Binding-site contacts:
Ligand atom O5 contacts residue HIS158 of chain 24.A at 3.8 Å.
Ligand atom C4 contacts residue ASN154 of chain 24.A at 4.3 Å.
Ligand atom C2 contacts residue ASN154 of chain 24.A at 2.5 Å.
Ligand atom C6 contacts residue HIS158 of chain 24.A at 4.0 Å.
Ligand atom C8 contacts residue ILE152 of chain 24.A at 4.3 Å (hydrophobic).
Ligand atom C3 contacts residue ASN154 of chain 24.A at 3.9 Å.
Ligand atom C1 contacts residue ASN154 of chain 24.A at 1.6 Å.
Ligand atom N2 contacts residue ASN154 of chain 24.A at 3.0 Å (h-bond).
Ligand atom O5 contacts residue ASN154 of chain 24.A at 2.4 Å (h-bond).
Ligand atom O3 contacts residue THR160 of chain 24.A at 4.3 Å.
Ligand atom O7 contacts residue ASP161 of chain 24.A at 3.7 Å.
Ligand atom C1 contacts residue THR160 of chain 24.A at 3.0 Å.
Ligand atom N2 contacts residue THR160 of chain 24.A at 3.5 Å.
Ligand atom O7 contacts residue ASN154 of chain 24.A at 2.7 Å (h-bond).
Ligand atom C5 contacts residue ASN154 of chain 24.A at 3.8 Å.
Ligand atom C8 contacts residue VAL153 of chain 24.A at 4.4 Å (hydrophobic).
Ligand atom O5 contacts residue THR160 of chain 24.A at 3.2 Å.
Ligand atom C7 contacts residue ASN154 of chain 24.A at 3.0 Å.
Ligand atom C8 contacts residue ASN154 of chain 24.A at 4.1 Å.
Ligand atom C2 contacts residue THR160 of chain 24.A at 2.7 Å.
Ligand atom O7 contacts residue THR160 of chain 24.A at 2.5 Å.
Ligand atom C5 contacts residue THR160 of chain 24.A at 3.7 Å.
Ligand atom C7 contacts residue THR160 of chain 24.A at 3.4 Å.
Ligand atom C4 contacts residue THR160 of chain 24.A at 3.6 Å.
Ligand atom C6 contacts residue THR160 of chain 24.A at 3.7 Å.
Ligand atom C3 contacts residue THR160 of chain 24.A at 3.9 Å.
Ligand atom O6 contacts residue HIS158 of chain 24.A at 3.4 Å (h-bond).

Sequence of chain 24.A:
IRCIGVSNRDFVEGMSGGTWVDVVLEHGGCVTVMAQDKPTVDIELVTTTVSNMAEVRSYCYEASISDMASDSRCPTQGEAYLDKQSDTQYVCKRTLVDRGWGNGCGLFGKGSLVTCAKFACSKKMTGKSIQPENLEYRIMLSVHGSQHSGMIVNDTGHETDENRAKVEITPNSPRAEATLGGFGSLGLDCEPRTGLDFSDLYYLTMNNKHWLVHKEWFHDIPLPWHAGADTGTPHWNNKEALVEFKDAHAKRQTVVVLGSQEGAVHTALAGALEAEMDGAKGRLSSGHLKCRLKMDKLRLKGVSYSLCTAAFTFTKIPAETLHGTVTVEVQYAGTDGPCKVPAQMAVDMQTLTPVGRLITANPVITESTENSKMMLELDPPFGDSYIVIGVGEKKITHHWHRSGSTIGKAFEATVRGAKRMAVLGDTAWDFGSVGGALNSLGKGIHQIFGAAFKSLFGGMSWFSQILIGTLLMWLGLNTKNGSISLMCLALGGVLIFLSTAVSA

This small molecule binds to this protein.
Small molecule (SMILES): CC(=O)N[C@@H]1[C@@H](O)[C@H](O)[C@@H](CO)O[C@H]1O